The small molecule below binds the protein below.
Small molecule (SMILES): Cc1ccc(Sc2ccccc2N2CCNCC2)c(C)c1

Binding-site contacts:
Ligand atom C20 contacts residue ILE38 of chain 1.B at 4.0 Å (hydrophobic).
Ligand atom C05 contacts residue MET195 of chain 1.C at 4.0 Å (hydrophobic).
Ligand atom C01 contacts residue ARG59 of chain 1.B at 3.7 Å.
Ligand atom C18 contacts residue TRP57 of chain 1.B at 3.7 Å (hydrophobic).
Ligand atom C19 contacts residue MET195 of chain 1.C at 3.8 Å (hydrophobic).
Ligand atom S06 contacts residue TRP57 of chain 1.B at 3.9 Å.
Ligand atom C17 contacts residue TRP150 of chain 1.C at 3.8 Å (hydrophobic).
Ligand atom C03 contacts residue GLU196 of chain 1.C at 3.8 Å.
Ligand atom C08 contacts residue ILE38 of chain 1.B at 4.0 Å (hydrophobic).
Ligand atom N16 contacts residue SER149 of chain 1.C at 3.7 Å.
Ligand atom C20 contacts residue TRP57 of chain 1.B at 3.7 Å (hydrophobic).
Ligand atom N13 contacts residue TRP57 of chain 1.B at 4.0 Å.
Ligand atom C03 contacts residue ARG59 of chain 1.B at 3.5 Å.
Ligand atom C02 contacts residue MET195 of chain 1.C at 3.8 Å (hydrophobic).
Ligand atom C21 contacts residue MET195 of chain 1.C at 3.9 Å (hydrophobic).
Ligand atom N13 contacts residue TRP150 of chain 1.C at 4.0 Å.
Ligand atom C15 contacts residue TRP150 of chain 1.C at 3.1 Å (hydrophobic).
Ligand atom C07 contacts residue TRP57 of chain 1.B at 3.6 Å (hydrophobic).
Ligand atom C09 contacts residue ARG59 of chain 1.B at 3.8 Å.
Ligand atom C09 contacts residue TYR120 of chain 1.B at 4.0 Å (hydrophobic).
Ligand atom C08 contacts residue ARG59 of chain 1.B at 3.9 Å.
Ligand atom C10 contacts residue TRP57 of chain 1.B at 3.7 Å (hydrophobic).
Ligand atom N16 contacts residue THR148 of chain 1.C at 4.0 Å.
Ligand atom C04 contacts residue ARG59 of chain 1.B at 3.8 Å.
Ligand atom C17 contacts residue TRP57 of chain 1.B at 4.0 Å (hydrophobic).
Ligand atom C15 contacts residue TYR201 of chain 1.C at 3.6 Å (hydrophobic).
Ligand atom C09 contacts residue TRP57 of chain 1.B at 3.7 Å (hydrophobic).
Ligand atom C03 contacts residue MET195 of chain 1.C at 3.8 Å (hydrophobic).
Ligand atom C14 contacts residue TRP150 of chain 1.C at 3.4 Å (hydrophobic).
Ligand atom C02 contacts residue ARG59 of chain 1.B at 3.9 Å.
Ligand atom N16 contacts residue TRP150 of chain 1.C at 2.7 Å (h-bond).
Ligand atom C10 contacts residue TYR58 of chain 1.B at 3.7 Å (hydrophobic).
Ligand atom C18 contacts residue TRP150 of chain 1.C at 3.7 Å (hydrophobic).
Ligand atom C01 contacts residue ARG163 of chain 1.B at 3.4 Å.
Ligand atom C12 contacts residue TYR120 of chain 1.B at 4.0 Å (hydrophobic).
Ligand atom C11 contacts residue TYR120 of chain 1.B at 3.7 Å (hydrophobic).
Ligand atom C11 contacts residue TRP150 of chain 1.C at 3.8 Å (hydrophobic).
Ligand atom C10 contacts residue TYR120 of chain 1.B at 3.7 Å (hydrophobic).
Ligand atom C12 contacts residue TRP57 of chain 1.B at 3.8 Å (hydrophobic).
Ligand atom C04 contacts residue MET195 of chain 1.C at 3.9 Å (hydrophobic).

Sequence of chain 1.C:
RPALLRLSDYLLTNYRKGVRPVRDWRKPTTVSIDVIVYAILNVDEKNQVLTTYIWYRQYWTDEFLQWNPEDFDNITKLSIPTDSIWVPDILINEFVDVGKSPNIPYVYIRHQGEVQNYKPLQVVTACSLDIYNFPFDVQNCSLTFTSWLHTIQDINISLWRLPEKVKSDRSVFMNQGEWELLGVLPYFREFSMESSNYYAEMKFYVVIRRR

Sequence of chain 1.B:
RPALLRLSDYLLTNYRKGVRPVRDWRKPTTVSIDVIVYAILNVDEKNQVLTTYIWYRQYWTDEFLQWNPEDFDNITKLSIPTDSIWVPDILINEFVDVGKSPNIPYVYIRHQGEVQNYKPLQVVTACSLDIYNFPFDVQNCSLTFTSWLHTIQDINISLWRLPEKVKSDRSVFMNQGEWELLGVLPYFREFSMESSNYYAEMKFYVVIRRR